Sequence of chain 1.M:
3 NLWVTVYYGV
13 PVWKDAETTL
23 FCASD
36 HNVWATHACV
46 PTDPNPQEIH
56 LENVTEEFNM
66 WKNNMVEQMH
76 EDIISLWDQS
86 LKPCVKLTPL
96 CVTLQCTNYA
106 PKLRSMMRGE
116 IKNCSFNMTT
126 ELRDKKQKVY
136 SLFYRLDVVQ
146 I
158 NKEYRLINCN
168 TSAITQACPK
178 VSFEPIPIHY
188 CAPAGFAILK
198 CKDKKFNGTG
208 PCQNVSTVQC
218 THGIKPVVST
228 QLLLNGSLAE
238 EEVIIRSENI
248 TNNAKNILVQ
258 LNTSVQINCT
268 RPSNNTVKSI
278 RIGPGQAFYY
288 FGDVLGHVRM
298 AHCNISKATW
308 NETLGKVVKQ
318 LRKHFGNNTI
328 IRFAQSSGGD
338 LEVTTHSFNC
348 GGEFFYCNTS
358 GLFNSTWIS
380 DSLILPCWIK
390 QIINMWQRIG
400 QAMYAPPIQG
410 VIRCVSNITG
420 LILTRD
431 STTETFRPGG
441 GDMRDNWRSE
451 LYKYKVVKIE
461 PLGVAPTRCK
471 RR

A protein and the small-molecule ligand that binds it are described below.
Small molecule (SMILES): CC(=O)N[C@@H]1[C@@H](O)[C@H](O)[C@@H](CO)O[C@H]1O

Binding-site contacts:
Ligand atom C7 contacts residue SER17 of chain 1.P at 4.2 Å.
Ligand atom C8 contacts residue SER17 of chain 1.P at 4.3 Å.
Ligand atom N2 contacts residue ASN58 of chain 1.M at 2.8 Å (h-bond).
Ligand atom C8 contacts residue GLY13 of chain 1.P at 4.2 Å.
Ligand atom C7 contacts residue GLU57 of chain 1.M at 4.2 Å.
Ligand atom N2 contacts residue GLU57 of chain 1.M at 3.5 Å.
Ligand atom C1 contacts residue ASN58 of chain 1.M at 1.4 Å.
Ligand atom C2 contacts residue GLU57 of chain 1.M at 4.2 Å.
Ligand atom C4 contacts residue ASN58 of chain 1.M at 4.2 Å.
Ligand atom O7 contacts residue ASN58 of chain 1.M at 4.4 Å.
Ligand atom O7 contacts residue SER17 of chain 1.P at 3.5 Å.
Ligand atom C2 contacts residue ASN58 of chain 1.M at 2.4 Å.
Ligand atom O5 contacts residue ASN58 of chain 1.M at 2.4 Å (h-bond).
Ligand atom C1 contacts residue GLU57 of chain 1.M at 3.9 Å.
Ligand atom C3 contacts residue GLU57 of chain 1.M at 4.1 Å.
Ligand atom C7 contacts residue ASN58 of chain 1.M at 3.9 Å.
Ligand atom C8 contacts residue GLU57 of chain 1.M at 3.8 Å.
Ligand atom C5 contacts residue ASN58 of chain 1.M at 3.7 Å.
Ligand atom C3 contacts residue ASN58 of chain 1.M at 3.7 Å.

Sequence of chain 1.P:
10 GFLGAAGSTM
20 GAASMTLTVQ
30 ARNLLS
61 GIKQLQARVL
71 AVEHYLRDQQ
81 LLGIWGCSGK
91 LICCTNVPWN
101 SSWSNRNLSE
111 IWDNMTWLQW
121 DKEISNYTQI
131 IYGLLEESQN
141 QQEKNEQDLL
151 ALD